Sequence of chain 1.D:
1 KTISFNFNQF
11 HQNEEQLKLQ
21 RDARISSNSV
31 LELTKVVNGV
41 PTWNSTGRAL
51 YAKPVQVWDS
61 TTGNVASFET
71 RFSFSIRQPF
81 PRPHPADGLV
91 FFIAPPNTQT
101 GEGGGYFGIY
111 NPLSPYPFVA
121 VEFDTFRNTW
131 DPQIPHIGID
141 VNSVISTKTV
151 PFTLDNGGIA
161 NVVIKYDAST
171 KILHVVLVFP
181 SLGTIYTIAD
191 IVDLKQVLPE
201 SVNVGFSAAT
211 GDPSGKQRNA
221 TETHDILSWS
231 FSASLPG

A protein and the small-molecule ligand that binds it are described below.
Small molecule (SMILES): CCO[C@@H]1O[C@H](CO)[C@H](O[C@H]2O[C@H](CO)[C@H](O)[C@H](O)[C@H]2O)[C@H](O)[C@H]1O

Binding-site contacts:
Ligand atom C4 contacts residue ASP212 of chain 1.D at 3.9 Å.
Ligand atom C6 contacts residue HIS84 of chain 1.D at 4.1 Å.
Ligand atom C7 contacts residue THR129 of chain 1.D at 3.6 Å.
Ligand atom O3 contacts residue GLY105 of chain 1.D at 2.8 Å (h-bond).
Ligand atom O2 contacts residue ASN128 of chain 1.D at 3.5 Å (h-bond).
Ligand atom C3 contacts residue PHE126 of chain 1.D at 3.5 Å (hydrophobic).
Ligand atom C5 contacts residue ASP212 of chain 1.D at 4.0 Å.
Ligand atom O4 contacts residue ASP212 of chain 1.D at 2.7 Å (salt-bridge).
Ligand atom C3 contacts residue GLY105 of chain 1.D at 4.1 Å.
Ligand atom C8 contacts residue THR129 of chain 1.D at 3.8 Å.
Ligand atom C1 contacts residue ASP212 of chain 1.D at 4.1 Å.
Ligand atom O3 contacts residue PHE126 of chain 1.D at 3.7 Å.
Ligand atom C6 contacts residue ALA220 of chain 1.D at 3.8 Å (hydrophobic).
Ligand atom O3 contacts residue GLY104 of chain 1.D at 3.5 Å.
Ligand atom C3 contacts residue ASN128 of chain 1.D at 3.9 Å.
Ligand atom C3 contacts residue ASP87 of chain 1.D at 3.5 Å.
Ligand atom O5 contacts residue ASP212 of chain 1.D at 3.7 Å.
Ligand atom C5 contacts residue PHE126 of chain 1.D at 4.1 Å (hydrophobic).
Ligand atom O6 contacts residue HIS84 of chain 1.D at 3.2 Å (h-bond).
Ligand atom O3 contacts residue ASP87 of chain 1.D at 2.5 Å (salt-bridge).
Ligand atom O6 contacts residue GLY215 of chain 1.D at 3.5 Å.
Ligand atom C4 contacts residue ASP87 of chain 1.D at 3.4 Å.
Ligand atom O6 contacts residue SER214 of chain 1.D at 3.3 Å (h-bond).
Ligand atom C6 contacts residue ASP212 of chain 1.D at 3.5 Å.
Ligand atom C4 contacts residue PHE126 of chain 1.D at 3.8 Å (hydrophobic).
Ligand atom O5 contacts residue GLY215 of chain 1.D at 3.8 Å.
Ligand atom O6 contacts residue ASP212 of chain 1.D at 4.1 Å.
Ligand atom C2 contacts residue PHE126 of chain 1.D at 4.1 Å (hydrophobic).
Ligand atom O4 contacts residue ASP87 of chain 1.D at 2.7 Å (salt-bridge).
Ligand atom C6 contacts residue GLY211 of chain 1.D at 3.8 Å.
Ligand atom C1 contacts residue SER214 of chain 1.D at 3.8 Å.
Ligand atom C6 contacts residue SER214 of chain 1.D at 3.8 Å.
Ligand atom O3 contacts residue ASN128 of chain 1.D at 3.5 Å (h-bond).
Ligand atom O3 contacts residue PHE126 of chain 1.D at 3.6 Å.
Ligand atom O4 contacts residue GLY104 of chain 1.D at 3.8 Å.
Ligand atom O6 contacts residue ALA220 of chain 1.D at 3.8 Å.
Ligand atom O4 contacts residue GLY211 of chain 1.D at 3.3 Å.
Ligand atom O5 contacts residue SER214 of chain 1.D at 4.0 Å.
Ligand atom C2 contacts residue ASP212 of chain 1.D at 4.0 Å.
Ligand atom O6 contacts residue GLN217 of chain 1.D at 4.1 Å.